This protein binds this small molecule.
Small molecule (SMILES): O=P(O)(O)OC[C@H]1O[C@](O)(COP(=O)(O)O)[C@@H](O)[C@@H]1O

Sequence of chain 1.C:
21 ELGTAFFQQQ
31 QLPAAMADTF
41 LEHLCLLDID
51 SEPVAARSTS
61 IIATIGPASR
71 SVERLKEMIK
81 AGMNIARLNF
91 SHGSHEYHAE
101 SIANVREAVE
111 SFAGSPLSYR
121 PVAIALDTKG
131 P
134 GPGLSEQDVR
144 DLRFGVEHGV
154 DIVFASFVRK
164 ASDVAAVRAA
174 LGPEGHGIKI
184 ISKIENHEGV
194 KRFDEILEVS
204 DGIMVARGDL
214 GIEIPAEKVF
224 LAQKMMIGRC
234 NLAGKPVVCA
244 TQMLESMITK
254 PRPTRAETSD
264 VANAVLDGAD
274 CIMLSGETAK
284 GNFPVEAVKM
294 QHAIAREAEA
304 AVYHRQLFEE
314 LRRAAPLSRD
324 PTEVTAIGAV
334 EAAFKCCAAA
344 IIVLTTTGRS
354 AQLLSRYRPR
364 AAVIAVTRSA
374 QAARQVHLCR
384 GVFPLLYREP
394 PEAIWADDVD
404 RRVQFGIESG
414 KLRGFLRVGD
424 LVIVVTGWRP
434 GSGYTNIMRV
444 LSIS

Binding-site contacts:
Ligand atom O3P contacts residue GLY434 of chain 1.C at 2.8 Å (h-bond).
Ligand atom C3 contacts residue GLY434 of chain 1.C at 3.5 Å.
Ligand atom O3 contacts residue GLY430 of chain 1.C at 3.2 Å.
Ligand atom O5P contacts residue THR350 of chain 1.C at 2.7 Å (h-bond).
Ligand atom P2 contacts residue THR349 of chain 1.C at 3.8 Å.
Ligand atom C6 contacts residue SER353 of chain 1.C at 3.7 Å.
Ligand atom O6P contacts residue SER353 of chain 1.C at 3.6 Å (h-bond).
Ligand atom P2 contacts residue SER353 of chain 1.C at 3.5 Å.
Ligand atom O1P contacts residue ARG405 of chain 1.C at 2.7 Å (salt-bridge).
Ligand atom O3 contacts residue ARG432 of chain 1.C at 2.6 Å (salt-bridge).
Ligand atom O6P contacts residue GLY436 of chain 1.C at 3.0 Å (h-bond).
Ligand atom C6 contacts residue LEU347 of chain 1.C at 3.5 Å (hydrophobic).
Ligand atom O5P contacts residue THR349 of chain 1.C at 3.3 Å (h-bond).
Ligand atom O5P contacts residue SER435 of chain 1.C at 2.8 Å (h-bond).
Ligand atom O1 contacts residue GLY434 of chain 1.C at 3.8 Å.
Ligand atom P2 contacts residue THR348 of chain 1.C at 3.4 Å.
Ligand atom O6 contacts residue THR349 of chain 1.C at 3.4 Å (h-bond).
Ligand atom O2P contacts residue ARG405 of chain 1.C at 2.7 Å (salt-bridge).
Ligand atom O5 contacts residue LEU347 of chain 1.C at 3.5 Å (h-bond).
Ligand atom O2P contacts residue THR349 of chain 1.C at 3.7 Å.
Ligand atom O4 contacts residue GLY434 of chain 1.C at 2.5 Å (h-bond).
Ligand atom C6 contacts residue THR438 of chain 1.C at 3.5 Å.
Ligand atom O4P contacts residue SER353 of chain 1.C at 2.7 Å (h-bond).
Ligand atom O5P contacts residue THR348 of chain 1.C at 3.6 Å.
Ligand atom O2 contacts residue LEU347 of chain 1.C at 3.6 Å.
Ligand atom P2 contacts residue SER435 of chain 1.C at 3.6 Å.
Ligand atom C5 contacts residue GLY434 of chain 1.C at 3.6 Å.
Ligand atom O4P contacts residue ARG352 of chain 1.C at 3.8 Å.
Ligand atom O4P contacts residue THR348 of chain 1.C at 2.4 Å (h-bond).
Ligand atom O6 contacts residue THR348 of chain 1.C at 3.7 Å.
Ligand atom O4 contacts residue THR438 of chain 1.C at 3.6 Å (h-bond).
Ligand atom O2 contacts residue GLY430 of chain 1.C at 3.3 Å (h-bond).
Ligand atom O4 contacts residue GLY436 of chain 1.C at 3.6 Å.
Ligand atom O3P contacts residue PRO433 of chain 1.C at 3.4 Å.
Ligand atom O1P contacts residue TRP398 of chain 1.C at 2.7 Å (h-bond).
Ligand atom O4 contacts residue TYR437 of chain 1.C at 2.8 Å (h-bond).
Ligand atom C4 contacts residue GLY434 of chain 1.C at 3.4 Å.
Ligand atom P1 contacts residue ARG405 of chain 1.C at 3.7 Å.
Ligand atom C3 contacts residue ARG432 of chain 1.C at 3.4 Å.
Ligand atom O6P contacts residue SER435 of chain 1.C at 3.2 Å (h-bond).